Sequence of chain 1.A:
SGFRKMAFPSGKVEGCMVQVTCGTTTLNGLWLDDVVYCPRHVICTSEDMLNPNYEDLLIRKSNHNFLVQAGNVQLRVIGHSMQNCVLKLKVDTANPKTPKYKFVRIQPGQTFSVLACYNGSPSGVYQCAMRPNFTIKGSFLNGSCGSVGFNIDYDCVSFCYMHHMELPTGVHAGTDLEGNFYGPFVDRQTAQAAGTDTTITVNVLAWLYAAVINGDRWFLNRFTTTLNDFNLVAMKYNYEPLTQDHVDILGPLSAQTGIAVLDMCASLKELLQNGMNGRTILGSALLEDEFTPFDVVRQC

Sequence of chain 1.B:
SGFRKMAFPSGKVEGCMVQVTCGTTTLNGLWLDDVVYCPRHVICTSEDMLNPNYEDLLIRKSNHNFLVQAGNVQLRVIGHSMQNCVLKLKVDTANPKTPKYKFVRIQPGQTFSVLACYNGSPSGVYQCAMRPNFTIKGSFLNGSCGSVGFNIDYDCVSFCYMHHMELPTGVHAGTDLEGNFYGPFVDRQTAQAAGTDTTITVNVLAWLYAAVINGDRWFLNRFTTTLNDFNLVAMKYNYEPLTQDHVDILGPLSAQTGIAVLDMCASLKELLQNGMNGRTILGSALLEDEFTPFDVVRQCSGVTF

Binding-site contacts:
Ligand atom C1 contacts residue MET49 of chain 1.A at 3.4 Å (hydrophobic).
Ligand atom C2 contacts residue ARG188 of chain 1.A at 3.8 Å.
Ligand atom C contacts residue MET49 of chain 1.A at 3.7 Å (hydrophobic).
Ligand atom C3 contacts residue GLN189 of chain 1.A at 3.5 Å.
Ligand atom C14 contacts residue LEU141 of chain 1.A at 3.7 Å (hydrophobic).
Ligand atom C5 contacts residue HIS164 of chain 1.A at 3.4 Å.
Ligand atom C14 contacts residue ASN142 of chain 1.A at 3.7 Å.
Ligand atom C12 contacts residue GLU166 of chain 1.A at 3.6 Å.
Ligand atom C contacts residue MET165 of chain 1.A at 3.6 Å (hydrophobic).
Ligand atom O contacts residue GLU166 of chain 1.A at 2.9 Å (salt-bridge).
Ligand atom C13 contacts residue GLU166 of chain 1.A at 3.7 Å.
Ligand atom C15 contacts residue ASN142 of chain 1.A at 3.8 Å.
Ligand atom CL contacts residue HIS164 of chain 1.A at 3.7 Å.
Ligand atom O contacts residue MET165 of chain 1.A at 3.4 Å.
Ligand atom C11 contacts residue CYS145 of chain 1.A at 3.7 Å (hydrophobic).
Ligand atom C9 contacts residue GLU166 of chain 1.A at 3.9 Å.
Ligand atom C8 contacts residue ASN142 of chain 1.A at 3.5 Å.
Ligand atom CL contacts residue MET165 of chain 1.A at 3.7 Å.
Ligand atom N1 contacts residue HIS163 of chain 1.A at 2.5 Å (h-bond).
Ligand atom N1 contacts residue SER144 of chain 1.A at 3.8 Å.
Ligand atom C13 contacts residue LEU141 of chain 1.A at 3.7 Å (hydrophobic).
Ligand atom C5 contacts residue MET165 of chain 1.A at 3.6 Å (hydrophobic).
Ligand atom N1 contacts residue GLU166 of chain 1.A at 3.9 Å.
Ligand atom CL contacts residue ASP187 of chain 1.A at 3.4 Å.
Ligand atom C8 contacts residue CYS145 of chain 1.A at 3.5 Å (hydrophobic).
Ligand atom C2 contacts residue DMS1 of chain 1.E at 3.8 Å.
Ligand atom C12 contacts residue PHE140 of chain 1.A at 3.5 Å (hydrophobic).
Ligand atom C12 contacts residue HIS163 of chain 1.A at 3.6 Å.
Ligand atom C2 contacts residue MET49 of chain 1.A at 3.9 Å (hydrophobic).
Ligand atom C14 contacts residue PHE140 of chain 1.A at 3.5 Å (hydrophobic).
Ligand atom C11 contacts residue MET165 of chain 1.A at 3.8 Å (hydrophobic).
Ligand atom C1 contacts residue MET165 of chain 1.A at 3.3 Å (hydrophobic).
Ligand atom CL contacts residue HIS41 of chain 1.A at 3.5 Å.
Ligand atom C1 contacts residue ARG188 of chain 1.A at 3.6 Å.
Ligand atom C11 contacts residue HIS163 of chain 1.A at 3.3 Å.
Ligand atom C12 contacts residue LEU141 of chain 1.A at 3.6 Å (hydrophobic).
Ligand atom C2 contacts residue GLN189 of chain 1.A at 3.6 Å.
Ligand atom C11 contacts residue GLU166 of chain 1.A at 3.7 Å.
Ligand atom C14 contacts residue GLU166 of chain 1.A at 3.3 Å.
Ligand atom C2 contacts residue MET165 of chain 1.A at 3.8 Å (hydrophobic).

This protein binds this small molecule.
Small molecule (SMILES): O=C1[C@H](c2cccc(Cl)c2)CCN1c1cncc2ccccc12